This protein binds this small molecule.
Small molecule (SMILES): CC(=O)OCC1CS[C@@H]2[C@H](NC(=O)CCCC[C@H](NC(=O)C[NH3+])C(=O)[O-])C(=O)N2C1C(=O)[O-]

Sequence of chain 1.A:
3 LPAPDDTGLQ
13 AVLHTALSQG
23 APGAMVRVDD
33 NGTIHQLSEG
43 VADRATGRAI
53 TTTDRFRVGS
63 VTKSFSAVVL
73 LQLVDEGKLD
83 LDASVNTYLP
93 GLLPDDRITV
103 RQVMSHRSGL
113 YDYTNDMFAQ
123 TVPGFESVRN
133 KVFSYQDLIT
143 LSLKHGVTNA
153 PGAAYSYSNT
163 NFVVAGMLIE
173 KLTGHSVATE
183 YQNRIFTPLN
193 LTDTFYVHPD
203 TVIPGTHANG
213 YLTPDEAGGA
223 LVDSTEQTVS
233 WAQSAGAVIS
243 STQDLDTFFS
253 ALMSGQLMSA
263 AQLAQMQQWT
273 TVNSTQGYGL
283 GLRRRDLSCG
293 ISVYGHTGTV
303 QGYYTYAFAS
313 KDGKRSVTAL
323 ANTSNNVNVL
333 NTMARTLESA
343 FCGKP

Binding-site contacts:
Ligand atom C7 contacts residue SER62 of chain 1.A at 2.4 Å.
Ligand atom C8 contacts residue THR301 of chain 1.A at 3.7 Å.
Ligand atom O19 contacts residue SER326 of chain 1.A at 2.5 Å (h-bond).
Ligand atom O20 contacts residue ASN327 of chain 1.A at 2.9 Å (h-bond).
Ligand atom O23 contacts residue PHE120 of chain 1.A at 3.4 Å.
Ligand atom O20 contacts residue THR301 of chain 1.A at 3.5 Å.
Ligand atom O9 contacts residue SER62 of chain 1.A at 2.2 Å (h-bond).
Ligand atom N21 contacts residue GOL1 of chain 1.C at 2.9 Å (h-bond).
Ligand atom C24 contacts residue GOL1 of chain 1.C at 3.8 Å.
Ligand atom C24 contacts residue THR123 of chain 1.A at 3.6 Å.
Ligand atom C4' contacts residue THR301 of chain 1.A at 3.7 Å.
Ligand atom C24 contacts residue PHE120 of chain 1.A at 3.7 Å (hydrophobic).
Ligand atom C14 contacts residue PHE120 of chain 1.A at 3.7 Å (hydrophobic).
Ligand atom N25 contacts residue THR123 of chain 1.A at 2.8 Å (h-bond).
Ligand atom C13 contacts residue THR301 of chain 1.A at 3.2 Å.
Ligand atom C11 contacts residue THR301 of chain 1.A at 3.5 Å.
Ligand atom O4B contacts residue THR301 of chain 1.A at 3.4 Å (h-bond).
Ligand atom O20 contacts residue SER326 of chain 1.A at 3.5 Å (h-bond).
Ligand atom O9 contacts residue GLY300 of chain 1.A at 3.5 Å.
Ligand atom C16 contacts residue THR301 of chain 1.A at 3.8 Å.
Ligand atom C18 contacts residue SER326 of chain 1.A at 3.3 Å.
Ligand atom O4A contacts residue THR299 of chain 1.A at 2.7 Å (h-bond).
Ligand atom O9 contacts residue THR301 of chain 1.A at 2.8 Å (h-bond).
Ligand atom C22 contacts residue THR123 of chain 1.A at 3.7 Å.
Ligand atom N5 contacts residue SER62 of chain 1.A at 3.4 Å (h-bond).
Ligand atom O4A contacts residue GLY300 of chain 1.A at 3.6 Å (h-bond).
Ligand atom C6 contacts residue SER62 of chain 1.A at 3.0 Å.
Ligand atom C4' contacts residue THR299 of chain 1.A at 3.5 Å.
Ligand atom C15 contacts residue PHE120 of chain 1.A at 3.5 Å (hydrophobic).
Ligand atom N10 contacts residue THR301 of chain 1.A at 2.9 Å (h-bond).
Ligand atom O20 contacts residue GOL1 of chain 1.C at 2.8 Å (h-bond).
Ligand atom N25 contacts residue PHE120 of chain 1.A at 2.8 Å (h-bond).
Ligand atom O12 contacts residue ASN161 of chain 1.A at 2.9 Å (h-bond).
Ligand atom S1 contacts residue TYR159 of chain 1.A at 3.6 Å.
Ligand atom O19 contacts residue GLN303 of chain 1.A at 3.4 Å.
Ligand atom C6 contacts residue TYR159 of chain 1.A at 3.5 Å (hydrophobic).
Ligand atom N10 contacts residue SER62 of chain 1.A at 3.6 Å (h-bond).
Ligand atom O19 contacts residue LEU214 of chain 1.A at 3.3 Å.
Ligand atom C8 contacts residue SER62 of chain 1.A at 1.4 Å.
Ligand atom O23 contacts residue THR123 of chain 1.A at 3.5 Å (h-bond).